Binding-site contacts:
Ligand atom O3 contacts residue VAL234 of chain 1.A at 3.8 Å.
Ligand atom C31 contacts residue VAL234 of chain 1.A at 3.7 Å (hydrophobic).
Ligand atom O2 contacts residue LEU88 of chain 1.A at 3.8 Å.
Ligand atom C23 contacts residue MET89 of chain 1.A at 3.6 Å (hydrophobic).
Ligand atom N2 contacts residue VAL234 of chain 1.A at 2.8 Å (h-bond).
Ligand atom C15 contacts residue ILE125 of chain 1.A at 3.7 Å (hydrophobic).
Ligand atom O3 contacts residue TRP84 of chain 1.A at 3.8 Å.
Ligand atom C27 contacts residue ASP52 of chain 1.A at 3.3 Å.
Ligand atom O2 contacts residue ARG95 of chain 1.A at 3.1 Å (salt-bridge).
Ligand atom C22 contacts residue ALA51 of chain 1.A at 3.8 Å (hydrophobic).
Ligand atom C30 contacts residue PRO236 of chain 1.A at 3.7 Å (hydrophobic).
Ligand atom N2 contacts residue ASP52 of chain 1.A at 3.6 Å (salt-bridge).
Ligand atom C14 contacts residue MET122 of chain 1.A at 3.2 Å (hydrophobic).
Ligand atom C14 contacts residue PHE126 of chain 1.A at 3.8 Å (hydrophobic).
Ligand atom C31 contacts residue ASP52 of chain 1.A at 3.2 Å.
Ligand atom C15 contacts residue MET122 of chain 1.A at 3.6 Å (hydrophobic).
Ligand atom C1 contacts residue LEU47 of chain 1.A at 3.4 Å (hydrophobic).
Ligand atom C3 contacts residue GLU54 of chain 1.A at 3.4 Å.
Ligand atom C27 contacts residue VAL234 of chain 1.A at 3.5 Å (hydrophobic).
Ligand atom O2 contacts residue GLU54 of chain 1.A at 2.6 Å (salt-bridge).
Ligand atom C30 contacts residue ASP52 of chain 1.A at 3.7 Å.
Ligand atom C14 contacts residue ILE125 of chain 1.A at 3.2 Å (hydrophobic).
Ligand atom C29 contacts residue LEU55 of chain 1.A at 3.8 Å (hydrophobic).
Ligand atom C29 contacts residue PRO236 of chain 1.A at 3.6 Å (hydrophobic).
Ligand atom C24 contacts residue LEU85 of chain 1.A at 3.7 Å (hydrophobic).
Ligand atom C30 contacts residue LEU55 of chain 1.A at 3.7 Å (hydrophobic).
Ligand atom C13 contacts residue ILE125 of chain 1.A at 3.8 Å (hydrophobic).
Ligand atom C4 contacts residue LEU88 of chain 1.A at 3.7 Å (hydrophobic).
Ligand atom C21 contacts residue TRP84 of chain 1.A at 3.8 Å (hydrophobic).
Ligand atom C24 contacts residue MET89 of chain 1.A at 3.6 Å (hydrophobic).
Ligand atom C18 contacts residue LEU47 of chain 1.A at 3.6 Å (hydrophobic).
Ligand atom C1 contacts residue ALA51 of chain 1.A at 3.7 Å (hydrophobic).
Ligand atom C26 contacts residue VAL234 of chain 1.A at 2.8 Å (hydrophobic).
Ligand atom O1 contacts residue LEU47 of chain 1.A at 3.1 Å.
Ligand atom C28 contacts residue ASP52 of chain 1.A at 3.2 Å.
Ligand atom C5 contacts residue PHE105 of chain 1.A at 3.8 Å (hydrophobic).
Ligand atom C2 contacts residue GLU54 of chain 1.A at 3.4 Å.
Ligand atom C12 contacts residue PHE105 of chain 1.A at 3.6 Å (hydrophobic).
Ligand atom C2 contacts residue LEU50 of chain 1.A at 3.5 Å (hydrophobic).
Ligand atom C21 contacts residue ALA51 of chain 1.A at 3.8 Å (hydrophobic).

The protein below binds the small molecule below.
Small molecule (SMILES): O=C(c1ccccc1)N1[C@H](c2ccc(OCCN3CCCCC3)cc2)c2ccc(O)cc2CC12CC2

Sequence of chain 1.A:
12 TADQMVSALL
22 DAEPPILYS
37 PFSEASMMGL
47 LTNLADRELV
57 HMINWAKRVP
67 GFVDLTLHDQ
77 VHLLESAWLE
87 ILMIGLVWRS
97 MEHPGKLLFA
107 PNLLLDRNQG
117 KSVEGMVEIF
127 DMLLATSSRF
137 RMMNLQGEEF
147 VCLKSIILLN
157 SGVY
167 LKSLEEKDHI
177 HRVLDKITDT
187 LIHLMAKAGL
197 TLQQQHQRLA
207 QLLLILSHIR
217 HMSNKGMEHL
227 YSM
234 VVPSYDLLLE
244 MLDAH